A protein and the small-molecule ligand that binds it are described below.
Small molecule (SMILES): O=C(O)[C@@](O)(COP(=O)(O)O)[C@H](O)[C@H](O)COP(=O)(O)O

Binding-site contacts:
Ligand atom O2 contacts residue LYS176 of chain 1.L at 3.5 Å (salt-bridge).
Ligand atom O1 contacts residue LYS335 of chain 1.L at 3.8 Å.
Ligand atom O3 contacts residue GLU205 of chain 1.L at 3.0 Å (salt-bridge).
Ligand atom O2 contacts residue KCX202 of chain 1.L at 3.0 Å (h-bond).
Ligand atom O7 contacts residue LYS335 of chain 1.L at 3.0 Å (salt-bridge).
Ligand atom O4P contacts residue HIS328 of chain 1.L at 3.7 Å.
Ligand atom O5P contacts residue LEU336 of chain 1.L at 3.5 Å.
Ligand atom O7 contacts residue GLU61 of chain 1.K at 3.2 Å (salt-bridge).
Ligand atom O3P contacts residue GLY405 of chain 1.L at 3.0 Å (h-bond).
Ligand atom O1P contacts residue LYS335 of chain 1.L at 3.2 Å (salt-bridge).
Ligand atom P2 contacts residue ARG296 of chain 1.L at 3.6 Å.
Ligand atom O2 contacts residue MG1 of chain 1.PA at 2.7 Å.
Ligand atom O4 contacts residue LEU336 of chain 1.L at 3.8 Å.
Ligand atom O1P contacts residue GLY382 of chain 1.L at 3.1 Å (h-bond).
Ligand atom O4 contacts residue SER380 of chain 1.L at 3.3 Å (h-bond).
Ligand atom O3 contacts residue MG1 of chain 1.PA at 3.3 Å.
Ligand atom O3 contacts residue KCX202 of chain 1.L at 2.7 Å (h-bond).
Ligand atom O1 contacts residue LYS176 of chain 1.L at 3.7 Å.
Ligand atom O4P contacts residue ARG296 of chain 1.L at 3.1 Å (salt-bridge).
Ligand atom O6 contacts residue GLU205 of chain 1.L at 3.5 Å (salt-bridge).
Ligand atom C contacts residue MG1 of chain 1.PA at 3.5 Å.
Ligand atom O6P contacts residue HIS328 of chain 1.L at 3.5 Å (h-bond).
Ligand atom C3 contacts residue KCX202 of chain 1.L at 3.4 Å.
Ligand atom O2P contacts residue GLY405 of chain 1.L at 3.9 Å.
Ligand atom C5 contacts residue HIS295 of chain 1.L at 3.9 Å.
Ligand atom O6 contacts residue MG1 of chain 1.PA at 2.6 Å.
Ligand atom O2P contacts residue GLY404 of chain 1.L at 3.1 Å (h-bond).
Ligand atom O3 contacts residue HIS295 of chain 1.L at 3.0 Å (h-bond).
Ligand atom O1P contacts residue TRP67 of chain 1.K at 3.2 Å.
Ligand atom O6 contacts residue LYS176 of chain 1.L at 3.9 Å.
Ligand atom O3P contacts residue GLY404 of chain 1.L at 3.6 Å.
Ligand atom O7 contacts residue ASN124 of chain 1.K at 3.9 Å.
Ligand atom O6P contacts residue SER380 of chain 1.L at 3.0 Å (h-bond).
Ligand atom O4 contacts residue GLY381 of chain 1.L at 3.4 Å.
Ligand atom O5P contacts residue HIS299 of chain 1.L at 3.9 Å.
Ligand atom O5P contacts residue ARG296 of chain 1.L at 2.8 Å (salt-bridge).
Ligand atom O6 contacts residue ASN124 of chain 1.K at 3.6 Å.
Ligand atom O3P contacts residue LYS176 of chain 1.L at 3.5 Å.
Ligand atom C2 contacts residue MG1 of chain 1.PA at 3.6 Å.
Ligand atom O5 contacts residue LEU336 of chain 1.L at 3.2 Å.

Sequence of chain 1.L:
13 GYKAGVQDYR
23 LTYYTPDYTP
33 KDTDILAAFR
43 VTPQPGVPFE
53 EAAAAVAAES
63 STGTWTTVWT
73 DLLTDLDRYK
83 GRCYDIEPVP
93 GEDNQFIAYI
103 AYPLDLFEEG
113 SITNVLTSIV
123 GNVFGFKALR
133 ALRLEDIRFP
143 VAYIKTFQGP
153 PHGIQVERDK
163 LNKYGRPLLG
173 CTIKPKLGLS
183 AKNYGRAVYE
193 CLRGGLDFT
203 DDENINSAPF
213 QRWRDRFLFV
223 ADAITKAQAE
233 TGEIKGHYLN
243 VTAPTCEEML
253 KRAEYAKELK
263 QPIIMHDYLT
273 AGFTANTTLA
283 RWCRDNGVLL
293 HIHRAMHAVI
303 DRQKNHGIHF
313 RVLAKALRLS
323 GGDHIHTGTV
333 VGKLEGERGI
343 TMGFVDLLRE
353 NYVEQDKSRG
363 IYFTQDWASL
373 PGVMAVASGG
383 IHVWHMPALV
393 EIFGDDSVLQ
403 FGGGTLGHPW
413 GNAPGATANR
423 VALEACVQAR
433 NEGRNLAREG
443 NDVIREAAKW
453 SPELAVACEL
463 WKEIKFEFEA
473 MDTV

Sequence of chain 1.K:
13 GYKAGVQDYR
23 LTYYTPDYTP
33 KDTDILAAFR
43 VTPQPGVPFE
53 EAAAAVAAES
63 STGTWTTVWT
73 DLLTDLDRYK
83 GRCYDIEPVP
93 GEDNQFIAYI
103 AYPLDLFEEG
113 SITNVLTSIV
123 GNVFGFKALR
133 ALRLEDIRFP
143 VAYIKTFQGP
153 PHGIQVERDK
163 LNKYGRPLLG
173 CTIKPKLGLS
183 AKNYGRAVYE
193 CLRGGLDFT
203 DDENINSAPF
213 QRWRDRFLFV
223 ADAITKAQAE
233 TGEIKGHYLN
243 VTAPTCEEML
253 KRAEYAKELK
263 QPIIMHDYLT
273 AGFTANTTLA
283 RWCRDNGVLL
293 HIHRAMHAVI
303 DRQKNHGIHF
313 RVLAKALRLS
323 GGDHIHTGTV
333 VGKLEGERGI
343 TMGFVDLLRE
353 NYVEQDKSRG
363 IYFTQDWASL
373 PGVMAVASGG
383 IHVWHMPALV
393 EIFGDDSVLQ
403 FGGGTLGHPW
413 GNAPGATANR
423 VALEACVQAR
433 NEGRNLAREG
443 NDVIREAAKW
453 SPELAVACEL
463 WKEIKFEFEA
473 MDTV